A protein and the small-molecule ligand that binds it are described below.
Small molecule (SMILES): CC[C@H](C)[C@H](NC(=O)[C@@H](N)CC(C)C)C(=O)NCC(=O)N[C@@H](CCCN=C(N)N)C(=O)N[C@H](C=O)[C@@H](C)O

Sequence of chain 53.A:
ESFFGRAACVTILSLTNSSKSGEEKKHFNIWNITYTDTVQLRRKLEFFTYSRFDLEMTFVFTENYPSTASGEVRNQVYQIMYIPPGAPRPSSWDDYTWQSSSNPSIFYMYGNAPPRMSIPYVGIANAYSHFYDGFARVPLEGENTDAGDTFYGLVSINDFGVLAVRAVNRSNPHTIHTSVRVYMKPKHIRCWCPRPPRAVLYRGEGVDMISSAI

Sequence of chain 52.C:
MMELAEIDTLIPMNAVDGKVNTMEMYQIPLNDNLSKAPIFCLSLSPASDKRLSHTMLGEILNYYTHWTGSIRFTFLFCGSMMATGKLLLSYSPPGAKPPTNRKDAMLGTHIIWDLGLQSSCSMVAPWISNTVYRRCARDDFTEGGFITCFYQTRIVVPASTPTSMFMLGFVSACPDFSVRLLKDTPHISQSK

Binding-site contacts:
Ligand atom NE contacts residue ASN101 of chain 53.A at 3.0 Å (h-bond).
Ligand atom NH2 contacts residue PHE100 of chain 53.A at 2.8 Å (h-bond).
Ligand atom NH2 contacts residue ASN101 of chain 53.A at 3.7 Å.
Ligand atom NH2 contacts residue LEU87 of chain 53.A at 3.9 Å.
Ligand atom NH1 contacts residue SER86 of chain 53.A at 3.4 Å (h-bond).
Ligand atom CB contacts residue LYS234 of chain 52.C at 3.9 Å.
Ligand atom N contacts residue SER233 of chain 52.C at 3.0 Å (h-bond).
Ligand atom NH1 contacts residue LYS98 of chain 53.A at 3.7 Å.
Ligand atom CG contacts residue SER86 of chain 53.A at 4.2 Å.
Ligand atom CZ contacts residue LYS98 of chain 53.A at 3.7 Å.
Ligand atom CB contacts residue SER233 of chain 52.C at 4.1 Å.
Ligand atom CA contacts residue SER233 of chain 52.C at 3.6 Å.
Ligand atom CD contacts residue SER86 of chain 53.A at 3.5 Å.
Ligand atom CZ contacts residue LEU87 of chain 53.A at 4.2 Å (hydrophobic).
Ligand atom C contacts residue THR88 of chain 53.A at 4.2 Å.
Ligand atom N contacts residue SER86 of chain 53.A at 4.0 Å.
Ligand atom CA contacts residue SER86 of chain 53.A at 4.0 Å.
Ligand atom CZ contacts residue ASN101 of chain 53.A at 3.7 Å.
Ligand atom NH2 contacts residue LYS98 of chain 53.A at 2.7 Å (salt-bridge).
Ligand atom O contacts residue THR88 of chain 53.A at 3.7 Å.
Ligand atom NH1 contacts residue LEU87 of chain 53.A at 3.9 Å.
Ligand atom CZ contacts residue SER86 of chain 53.A at 3.2 Å.
Ligand atom NH2 contacts residue LYS97 of chain 53.A at 3.6 Å (salt-bridge).
Ligand atom N contacts residue LYS234 of chain 52.C at 3.6 Å.
Ligand atom O contacts residue LYS234 of chain 52.C at 3.4 Å.
Ligand atom CZ contacts residue PHE100 of chain 53.A at 4.1 Å (hydrophobic).
Ligand atom C contacts residue SER86 of chain 53.A at 3.6 Å.
Ligand atom CA contacts residue LYS234 of chain 52.C at 2.5 Å.
Ligand atom NH2 contacts residue SER86 of chain 53.A at 3.5 Å (h-bond).
Ligand atom NE contacts residue SER86 of chain 53.A at 3.6 Å.
Ligand atom N contacts residue LYS234 of chain 52.C at 1.5 Å.
Ligand atom C contacts residue LYS98 of chain 53.A at 3.7 Å.
Ligand atom CD1 contacts residue ILE84 of chain 53.A at 4.0 Å (hydrophobic).
Ligand atom O contacts residue SER86 of chain 53.A at 2.8 Å (h-bond).
Ligand atom CB contacts residue SER86 of chain 53.A at 3.9 Å.
Ligand atom O contacts residue LYS98 of chain 53.A at 3.8 Å.
Ligand atom CD2 contacts residue ILE84 of chain 53.A at 3.9 Å (hydrophobic).
Ligand atom NH1 contacts residue THR88 of chain 53.A at 3.8 Å.
Ligand atom C contacts residue LYS234 of chain 52.C at 3.0 Å.
Ligand atom CD contacts residue ASN101 of chain 53.A at 3.2 Å.